Binding-site contacts:
Ligand atom N2 contacts residue ASN35 of chain 1.A at 2.9 Å (h-bond).
Ligand atom C3 contacts residue ASN35 of chain 1.A at 3.8 Å.
Ligand atom O5 contacts residue ASN35 of chain 1.A at 2.4 Å (h-bond).
Ligand atom C4 contacts residue ASN35 of chain 1.A at 4.2 Å.
Ligand atom O7 contacts residue ASN35 of chain 1.A at 3.1 Å (h-bond).
Ligand atom C1 contacts residue ASN35 of chain 1.A at 1.4 Å.
Ligand atom C8 contacts residue ASN35 of chain 1.A at 4.4 Å.
Ligand atom C7 contacts residue ASN35 of chain 1.A at 3.2 Å.
Ligand atom C6 contacts residue GLU39 of chain 1.A at 3.8 Å.
Ligand atom O5 contacts residue GLU39 of chain 1.A at 4.4 Å.
Ligand atom C2 contacts residue ASN35 of chain 1.A at 2.5 Å.
Ligand atom C5 contacts residue ASN35 of chain 1.A at 3.7 Å.
Ligand atom O5 contacts residue THR37 of chain 1.A at 4.4 Å.

Sequence of chain 1.A:
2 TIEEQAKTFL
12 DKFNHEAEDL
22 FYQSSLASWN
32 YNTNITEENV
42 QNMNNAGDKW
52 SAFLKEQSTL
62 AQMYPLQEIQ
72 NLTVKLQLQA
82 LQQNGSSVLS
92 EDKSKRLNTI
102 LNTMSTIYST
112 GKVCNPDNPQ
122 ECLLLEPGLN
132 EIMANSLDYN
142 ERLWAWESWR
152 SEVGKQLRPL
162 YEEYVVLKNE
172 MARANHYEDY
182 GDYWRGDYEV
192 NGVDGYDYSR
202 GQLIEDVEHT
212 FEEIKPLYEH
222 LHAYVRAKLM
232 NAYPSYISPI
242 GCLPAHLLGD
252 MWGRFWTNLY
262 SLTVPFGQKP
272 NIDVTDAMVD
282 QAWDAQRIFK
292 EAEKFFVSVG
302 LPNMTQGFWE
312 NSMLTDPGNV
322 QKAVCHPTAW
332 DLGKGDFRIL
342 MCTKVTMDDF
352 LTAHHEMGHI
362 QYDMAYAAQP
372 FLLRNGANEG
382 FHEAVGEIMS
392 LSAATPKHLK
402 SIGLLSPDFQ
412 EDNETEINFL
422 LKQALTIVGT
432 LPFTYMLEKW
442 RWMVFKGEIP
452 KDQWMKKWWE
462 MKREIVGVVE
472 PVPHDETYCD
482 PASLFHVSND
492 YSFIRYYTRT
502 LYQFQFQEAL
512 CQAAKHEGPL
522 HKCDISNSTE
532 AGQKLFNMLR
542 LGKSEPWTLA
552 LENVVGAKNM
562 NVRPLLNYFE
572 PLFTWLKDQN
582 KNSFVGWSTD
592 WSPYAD

This small molecule binds to this protein.
Small molecule (SMILES): CC(=O)N[C@@H]1[C@@H](O)[C@H](O)[C@@H](CO)O[C@H]1O